Sequence of chain 1.J:
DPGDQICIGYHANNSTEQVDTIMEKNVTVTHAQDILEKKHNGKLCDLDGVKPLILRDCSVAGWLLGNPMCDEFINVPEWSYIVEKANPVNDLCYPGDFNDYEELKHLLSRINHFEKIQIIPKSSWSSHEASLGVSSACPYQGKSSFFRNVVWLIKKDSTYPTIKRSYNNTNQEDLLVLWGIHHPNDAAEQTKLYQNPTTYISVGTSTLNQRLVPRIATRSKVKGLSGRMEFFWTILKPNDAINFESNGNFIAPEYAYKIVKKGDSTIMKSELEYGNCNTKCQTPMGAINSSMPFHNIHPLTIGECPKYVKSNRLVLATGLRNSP

Sequence of chain 1.L:
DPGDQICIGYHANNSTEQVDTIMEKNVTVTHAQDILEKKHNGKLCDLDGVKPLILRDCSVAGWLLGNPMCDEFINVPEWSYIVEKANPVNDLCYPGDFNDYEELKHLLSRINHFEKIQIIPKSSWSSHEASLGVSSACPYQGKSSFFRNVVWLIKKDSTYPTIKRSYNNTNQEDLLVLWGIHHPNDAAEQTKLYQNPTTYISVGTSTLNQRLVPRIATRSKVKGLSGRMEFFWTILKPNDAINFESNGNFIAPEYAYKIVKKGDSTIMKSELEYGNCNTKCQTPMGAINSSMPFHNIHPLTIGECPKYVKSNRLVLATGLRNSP

Binding-site contacts:
Ligand atom C5 contacts residue ASN169 of chain 1.J at 3.7 Å.
Ligand atom C2 contacts residue ASN240 of chain 1.J at 3.7 Å.
Ligand atom N2 contacts residue ASN169 of chain 1.J at 2.7 Å (h-bond).
Ligand atom C8 contacts residue ASN169 of chain 1.J at 4.4 Å.
Ligand atom O5 contacts residue ASN240 of chain 1.J at 4.0 Å.
Ligand atom O7 contacts residue ASN169 of chain 1.J at 3.6 Å.
Ligand atom C7 contacts residue ALA242 of chain 1.J at 4.5 Å (hydrophobic).
Ligand atom C7 contacts residue ASN169 of chain 1.J at 3.4 Å.
Ligand atom C4 contacts residue ASN169 of chain 1.J at 4.1 Å.
Ligand atom O4 contacts residue ASN240 of chain 1.J at 4.0 Å.
Ligand atom O5 contacts residue THR171 of chain 1.J at 4.0 Å.
Ligand atom O3 contacts residue ASN240 of chain 1.J at 4.3 Å.
Ligand atom C1 contacts residue ASN169 of chain 1.J at 1.4 Å.
Ligand atom C4 contacts residue ASN240 of chain 1.J at 3.8 Å.
Ligand atom C1 contacts residue THR171 of chain 1.J at 4.4 Å.
Ligand atom N2 contacts residue ASN240 of chain 1.J at 2.7 Å (h-bond).
Ligand atom C3 contacts residue ASN240 of chain 1.J at 3.4 Å.
Ligand atom C7 contacts residue ASN240 of chain 1.J at 3.5 Å.
Ligand atom O5 contacts residue ASN169 of chain 1.J at 2.4 Å (h-bond).
Ligand atom C8 contacts residue SER221 of chain 1.L at 4.4 Å.
Ligand atom C1 contacts residue ASN240 of chain 1.J at 3.6 Å.
Ligand atom C5 contacts residue ASN240 of chain 1.J at 3.4 Å.
Ligand atom C8 contacts residue ASP241 of chain 1.J at 3.8 Å.
Ligand atom C2 contacts residue ASN169 of chain 1.J at 2.2 Å.
Ligand atom C8 contacts residue ALA242 of chain 1.J at 3.5 Å (hydrophobic).
Ligand atom C8 contacts residue ASN240 of chain 1.J at 3.3 Å.
Ligand atom C3 contacts residue ASN169 of chain 1.J at 3.6 Å.

A protein and the small-molecule ligand that binds it are described below.
Small molecule (SMILES): CC(=O)N[C@H]1[C@H](O[C@H]2[C@H](O)[C@@H](NC(C)=O)CO[C@@H]2CO)O[C@H](CO)[C@@H](O)[C@@H]1O